Binding-site contacts:
Ligand atom O10 contacts residue LEU37 of chain 1.B at 3.6 Å.
Ligand atom C11 contacts residue LEU37 of chain 1.B at 3.8 Å (hydrophobic).
Ligand atom O8 contacts residue SER43 of chain 1.B at 2.9 Å (h-bond).
Ligand atom C9 contacts residue LYS42 of chain 1.B at 4.2 Å.
Ligand atom O9 contacts residue SER43 of chain 1.B at 2.9 Å (h-bond).
Ligand atom C5 contacts residue ASN247 of chain 1.B at 3.7 Å.
Ligand atom O4 contacts residue ASN106 of chain 1.B at 3.2 Å (h-bond).
Ligand atom O7 contacts residue LEU37 of chain 1.B at 3.7 Å.
Ligand atom C11 contacts residue ASN247 of chain 1.B at 3.7 Å.
Ligand atom C11 contacts residue GLN253 of chain 1.B at 3.3 Å.
Ligand atom N5 contacts residue ASN247 of chain 1.B at 2.9 Å (h-bond).
Ligand atom C10 contacts residue GLN253 of chain 1.B at 3.4 Å.
Ligand atom O1B contacts residue SER251 of chain 1.B at 2.7 Å (h-bond).
Ligand atom C4 contacts residue ASN247 of chain 1.B at 3.6 Å.
Ligand atom O10 contacts residue GLN253 of chain 1.B at 4.2 Å.
Ligand atom C1 contacts residue SER251 of chain 1.B at 3.4 Å.
Ligand atom O4 contacts residue ASN247 of chain 1.B at 3.9 Å.
Ligand atom C10 contacts residue PHE50 of chain 1.C at 4.0 Å (hydrophobic).
Ligand atom C8 contacts residue SER43 of chain 1.B at 4.0 Å.
Ligand atom C9 contacts residue GLN253 of chain 1.B at 3.7 Å.
Ligand atom C11 contacts residue PHE50 of chain 1.C at 3.6 Å (hydrophobic).
Ligand atom C6 contacts residue GLN253 of chain 1.B at 3.9 Å.
Ligand atom C6 contacts residue ASN247 of chain 1.B at 3.8 Å.
Ligand atom C7 contacts residue GLN253 of chain 1.B at 3.5 Å.
Ligand atom C1 contacts residue ASN247 of chain 1.B at 4.2 Å.
Ligand atom C10 contacts residue ASN247 of chain 1.B at 3.7 Å.
Ligand atom C9 contacts residue SER43 of chain 1.B at 3.5 Å.
Ligand atom O1B contacts residue SER249 of chain 1.B at 3.9 Å.
Ligand atom O1A contacts residue SER249 of chain 1.B at 2.7 Å (h-bond).
Ligand atom C1 contacts residue SER249 of chain 1.B at 3.6 Å.
Ligand atom N5 contacts residue GLN253 of chain 1.B at 3.4 Å (h-bond).
Ligand atom O1A contacts residue SER251 of chain 1.B at 3.4 Å (h-bond).
Ligand atom O4 contacts residue PHE50 of chain 1.C at 4.0 Å.
Ligand atom O8 contacts residue SER251 of chain 1.B at 4.0 Å.
Ligand atom O9 contacts residue LYS42 of chain 1.B at 3.5 Å.
Ligand atom C8 contacts residue GLN253 of chain 1.B at 4.2 Å.
Ligand atom C10 contacts residue LEU37 of chain 1.B at 4.1 Å (hydrophobic).
Ligand atom O1B contacts residue ASN247 of chain 1.B at 4.0 Å.
Ligand atom O8 contacts residue GLN253 of chain 1.B at 4.1 Å.
Ligand atom O1A contacts residue ASN247 of chain 1.B at 3.8 Å.

Sequence of chain 1.C:
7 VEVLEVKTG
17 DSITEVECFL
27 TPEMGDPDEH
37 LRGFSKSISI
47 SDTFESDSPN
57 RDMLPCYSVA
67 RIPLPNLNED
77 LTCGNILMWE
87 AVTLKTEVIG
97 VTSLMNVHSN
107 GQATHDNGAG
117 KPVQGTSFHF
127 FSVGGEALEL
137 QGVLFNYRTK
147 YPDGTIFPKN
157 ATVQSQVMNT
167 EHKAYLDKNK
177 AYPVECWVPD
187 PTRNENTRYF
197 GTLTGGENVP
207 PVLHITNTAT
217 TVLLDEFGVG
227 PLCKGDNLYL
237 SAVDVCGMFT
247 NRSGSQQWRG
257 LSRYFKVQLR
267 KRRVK

Sequence of chain 1.B:
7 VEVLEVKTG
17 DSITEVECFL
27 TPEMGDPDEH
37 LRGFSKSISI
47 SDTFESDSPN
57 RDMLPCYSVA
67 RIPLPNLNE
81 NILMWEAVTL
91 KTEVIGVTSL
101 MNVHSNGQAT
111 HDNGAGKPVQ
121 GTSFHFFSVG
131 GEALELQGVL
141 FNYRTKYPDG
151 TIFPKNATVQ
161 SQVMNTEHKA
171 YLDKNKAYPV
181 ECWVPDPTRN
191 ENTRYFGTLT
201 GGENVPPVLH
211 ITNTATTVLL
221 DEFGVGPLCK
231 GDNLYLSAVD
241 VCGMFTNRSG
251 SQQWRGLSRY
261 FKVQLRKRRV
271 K

This protein binds this small molecule.
Small molecule (SMILES): CC(=O)N[C@H]1[C@H]([C@H](O)[C@H](O)CO)O[C@@](O[C@H]2[C@@H](O)[C@@H](CO)O[C@@H](O[C@H]3[C@H](O)[C@@H](O)[C@H](O)O[C@@H]3CO)[C@@H]2O)(C(=O)O)C[C@@H]1O